Binding-site contacts:
Ligand atom O2 contacts residue ILE96 of chain 1.B at 3.9 Å.
Ligand atom N1 contacts residue THR11 of chain 1.B at 3.8 Å.
Ligand atom O contacts residue TYR72 of chain 1.B at 3.3 Å (h-bond).
Ligand atom N1 contacts residue PRO9 of chain 1.B at 3.5 Å.
Ligand atom O2 contacts residue PHE93 of chain 1.B at 3.2 Å.
Ligand atom C contacts residue TYR72 of chain 1.B at 3.5 Å (hydrophobic).
Ligand atom C6 contacts residue TYR72 of chain 1.B at 3.4 Å (hydrophobic).
Ligand atom C4 contacts residue THR11 of chain 1.B at 4.2 Å.
Ligand atom C7 contacts residue TYR72 of chain 1.B at 3.6 Å (hydrophobic).
Ligand atom C1 contacts residue GLU87 of chain 1.B at 3.7 Å.
Ligand atom C5 contacts residue TYR72 of chain 1.B at 3.5 Å (hydrophobic).
Ligand atom C2 contacts residue THR11 of chain 1.B at 4.1 Å.
Ligand atom O2 contacts residue TYR72 of chain 1.B at 3.2 Å.
Ligand atom O2 contacts residue PRO9 of chain 1.B at 3.2 Å.
Ligand atom N contacts residue GLU87 of chain 1.B at 4.1 Å.
Ligand atom C4 contacts residue TYR72 of chain 1.B at 3.4 Å (hydrophobic).
Ligand atom C7 contacts residue THR11 of chain 1.B at 4.1 Å.
Ligand atom C5 contacts residue ILE96 of chain 1.B at 4.3 Å (hydrophobic).
Ligand atom C7 contacts residue PRO9 of chain 1.B at 4.0 Å (hydrophobic).
Ligand atom O contacts residue GLU87 of chain 1.B at 3.4 Å (salt-bridge).
Ligand atom C2 contacts residue TYR72 of chain 1.B at 3.5 Å (hydrophobic).
Ligand atom N1 contacts residue ILE96 of chain 1.B at 3.8 Å.
Ligand atom C3 contacts residue TYR72 of chain 1.B at 3.5 Å (hydrophobic).
Ligand atom C7 contacts residue ILE96 of chain 1.B at 3.7 Å (hydrophobic).
Ligand atom O1 contacts residue TYR72 of chain 1.B at 4.0 Å.
Ligand atom O1 contacts residue PHE93 of chain 1.B at 3.2 Å.
Ligand atom O contacts residue LYS92 of chain 1.B at 3.9 Å.
Ligand atom O1 contacts residue GLU87 of chain 1.B at 3.2 Å.
Ligand atom C4 contacts residue ILE96 of chain 1.B at 4.1 Å (hydrophobic).
Ligand atom C3 contacts residue THR11 of chain 1.B at 3.4 Å.
Ligand atom C1 contacts residue TYR72 of chain 1.B at 3.4 Å (hydrophobic).
Ligand atom N1 contacts residue PHE10 of chain 1.B at 3.7 Å.
Ligand atom N1 contacts residue PHE100 of chain 1.B at 3.8 Å.
Ligand atom N contacts residue PHE93 of chain 1.B at 3.6 Å.
Ligand atom N1 contacts residue TYR72 of chain 1.B at 3.8 Å.
Ligand atom C6 contacts residue GLU87 of chain 1.B at 3.2 Å.
Ligand atom C contacts residue LYS92 of chain 1.B at 4.0 Å.
Ligand atom N contacts residue ILE96 of chain 1.B at 4.1 Å.
Ligand atom N contacts residue TYR72 of chain 1.B at 3.5 Å.
Ligand atom C1 contacts residue LYS92 of chain 1.B at 4.2 Å.

The small molecule below binds the protein below.
Small molecule (SMILES): COc1ccc(C#N)c([N+](=O)[O-])c1

Sequence of chain 1.B:
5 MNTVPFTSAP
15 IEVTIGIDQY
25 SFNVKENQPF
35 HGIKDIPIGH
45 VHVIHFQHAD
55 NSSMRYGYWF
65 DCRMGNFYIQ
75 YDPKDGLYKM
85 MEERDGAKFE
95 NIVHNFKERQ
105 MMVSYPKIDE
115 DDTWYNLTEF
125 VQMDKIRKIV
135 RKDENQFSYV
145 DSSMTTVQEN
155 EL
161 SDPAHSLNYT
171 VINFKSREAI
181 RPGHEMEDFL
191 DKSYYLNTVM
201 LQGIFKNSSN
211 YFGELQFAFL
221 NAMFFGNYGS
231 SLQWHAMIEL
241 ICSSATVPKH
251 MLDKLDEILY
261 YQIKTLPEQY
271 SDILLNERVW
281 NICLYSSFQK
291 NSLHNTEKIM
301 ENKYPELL